Sequence of chain 1.A:
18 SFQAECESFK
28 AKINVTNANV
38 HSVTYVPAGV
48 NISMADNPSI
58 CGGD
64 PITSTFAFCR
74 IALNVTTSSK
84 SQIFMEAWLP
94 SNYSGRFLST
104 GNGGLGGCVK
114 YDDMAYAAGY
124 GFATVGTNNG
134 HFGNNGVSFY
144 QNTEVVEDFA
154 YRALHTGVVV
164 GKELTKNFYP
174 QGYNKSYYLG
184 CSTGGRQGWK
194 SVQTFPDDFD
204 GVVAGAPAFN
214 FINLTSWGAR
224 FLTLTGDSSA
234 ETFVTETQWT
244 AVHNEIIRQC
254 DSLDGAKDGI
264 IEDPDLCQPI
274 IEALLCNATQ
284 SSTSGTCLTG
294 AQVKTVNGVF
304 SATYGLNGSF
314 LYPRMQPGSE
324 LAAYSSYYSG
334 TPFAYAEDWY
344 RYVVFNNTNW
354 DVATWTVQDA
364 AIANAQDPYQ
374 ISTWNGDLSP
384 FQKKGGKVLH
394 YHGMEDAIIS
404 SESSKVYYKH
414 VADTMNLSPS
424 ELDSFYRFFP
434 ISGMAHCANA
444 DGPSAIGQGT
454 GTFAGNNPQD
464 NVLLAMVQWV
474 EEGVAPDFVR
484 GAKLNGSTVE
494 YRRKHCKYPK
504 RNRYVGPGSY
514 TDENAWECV

This protein binds this small molecule.
Small molecule (SMILES): CC(=O)N[C@@H]1[C@@H](O)[C@H](O)[C@@H](CO)O[C@H]1O

Binding-site contacts:
Ligand atom C2 contacts residue ASN31 of chain 1.A at 2.4 Å.
Ligand atom C5 contacts residue ASN31 of chain 1.A at 3.7 Å.
Ligand atom N2 contacts residue ASN31 of chain 1.A at 3.0 Å (h-bond).
Ligand atom C3 contacts residue ASN31 of chain 1.A at 3.8 Å.
Ligand atom O7 contacts residue ASN31 of chain 1.A at 4.1 Å.
Ligand atom C7 contacts residue ASN31 of chain 1.A at 3.8 Å.
Ligand atom C1 contacts residue ASN31 of chain 1.A at 1.5 Å.
Ligand atom O5 contacts residue ASN31 of chain 1.A at 2.3 Å (h-bond).
Ligand atom C4 contacts residue ASN31 of chain 1.A at 4.2 Å.